Sequence of chain 1.C:
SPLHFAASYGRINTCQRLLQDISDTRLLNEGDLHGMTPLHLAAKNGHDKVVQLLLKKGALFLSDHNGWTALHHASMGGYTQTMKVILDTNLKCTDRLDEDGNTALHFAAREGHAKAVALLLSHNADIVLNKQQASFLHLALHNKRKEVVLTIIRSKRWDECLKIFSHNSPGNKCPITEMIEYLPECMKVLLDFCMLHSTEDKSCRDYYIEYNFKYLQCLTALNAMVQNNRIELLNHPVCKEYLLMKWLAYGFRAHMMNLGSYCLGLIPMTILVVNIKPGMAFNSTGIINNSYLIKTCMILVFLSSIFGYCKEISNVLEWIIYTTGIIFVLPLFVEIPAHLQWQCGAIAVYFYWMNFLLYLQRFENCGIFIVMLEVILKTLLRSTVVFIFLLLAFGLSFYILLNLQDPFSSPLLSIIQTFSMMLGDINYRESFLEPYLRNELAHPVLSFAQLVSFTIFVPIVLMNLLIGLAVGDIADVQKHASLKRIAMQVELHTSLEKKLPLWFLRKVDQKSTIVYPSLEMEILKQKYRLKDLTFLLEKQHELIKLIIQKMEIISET

Binding-site contacts:
Ligand atom O2 contacts residue LEU360 of chain 1.B at 4.0 Å.
Ligand atom BR25 contacts residue GLN493 of chain 1.C at 3.7 Å.
Ligand atom C21 contacts residue GLN493 of chain 1.C at 3.3 Å.
Ligand atom C17 contacts residue SER496 of chain 1.C at 3.7 Å.
Ligand atom C19 contacts residue PHE394 of chain 1.B at 3.8 Å (hydrophobic).
Ligand atom O2 contacts residue MET397 of chain 1.B at 3.5 Å.
Ligand atom C23 contacts residue GLN493 of chain 1.C at 3.5 Å.
Ligand atom C5 contacts residue LEU420 of chain 1.B at 3.6 Å (hydrophobic).
Ligand atom C12 contacts residue PHE394 of chain 1.B at 3.8 Å (hydrophobic).
Ligand atom C22 contacts residue GLN493 of chain 1.C at 3.3 Å.
Ligand atom C28 contacts residue LEU424 of chain 1.B at 3.8 Å (hydrophobic).
Ligand atom C23 contacts residue ALA492 of chain 1.C at 3.9 Å (hydrophobic).
Ligand atom N9 contacts residue PHE394 of chain 1.B at 3.8 Å.
Ligand atom C18 contacts residue GLN493 of chain 1.C at 3.6 Å.
Ligand atom O27 contacts residue ILE356 of chain 1.B at 3.6 Å.
Ligand atom C19 contacts residue TYR393 of chain 1.B at 3.9 Å (hydrophobic).
Ligand atom N26 contacts residue GLN493 of chain 1.C at 4.0 Å.
Ligand atom O11 contacts residue TYR393 of chain 1.B at 3.3 Å (h-bond).
Ligand atom C10 contacts residue PHE394 of chain 1.B at 3.8 Å (hydrophobic).
Ligand atom C28 contacts residue ILE356 of chain 1.B at 4.0 Å (hydrophobic).
Ligand atom C20 contacts residue TYR393 of chain 1.B at 3.5 Å (hydrophobic).
Ligand atom O11 contacts residue PHE500 of chain 1.C at 3.1 Å.
Ligand atom F24 contacts residue GLN493 of chain 1.C at 3.5 Å.
Ligand atom C10 contacts residue PHE500 of chain 1.C at 4.0 Å (hydrophobic).
Ligand atom N26 contacts residue TYR393 of chain 1.B at 3.3 Å (h-bond).
Ligand atom BR25 contacts residue SER440 of chain 1.C at 3.4 Å.
Ligand atom C13 contacts residue TYR393 of chain 1.B at 4.0 Å (hydrophobic).
Ligand atom N26 contacts residue SER496 of chain 1.C at 3.1 Å (h-bond).
Ligand atom N15 contacts residue PHE394 of chain 1.B at 3.9 Å.
Ligand atom BR25 contacts residue ALA389 of chain 1.B at 3.6 Å.
Ligand atom C20 contacts residue GLN493 of chain 1.C at 3.5 Å.
Ligand atom C19 contacts residue GLN493 of chain 1.C at 3.6 Å.
Ligand atom C6 contacts residue ILE356 of chain 1.B at 3.8 Å (hydrophobic).
Ligand atom C20 contacts residue PHE394 of chain 1.B at 4.0 Å (hydrophobic).
Ligand atom N16 contacts residue PHE394 of chain 1.B at 3.6 Å.
Ligand atom C1 contacts residue MET397 of chain 1.B at 3.6 Å (hydrophobic).
Ligand atom C22 contacts residue LEU489 of chain 1.C at 3.7 Å (hydrophobic).
Ligand atom C1 contacts residue LEU401 of chain 1.B at 3.7 Å (hydrophobic).
Ligand atom C4 contacts residue LEU420 of chain 1.B at 4.0 Å (hydrophobic).
Ligand atom F24 contacts residue ALA492 of chain 1.C at 3.0 Å.

A small-molecule ligand and the protein it binds are described below.
Small molecule (SMILES): COc1ccc(OC)c(NC(=O)c2nnn(Cc3ccc(Br)cc3F)c2N)c1

Sequence of chain 1.B:
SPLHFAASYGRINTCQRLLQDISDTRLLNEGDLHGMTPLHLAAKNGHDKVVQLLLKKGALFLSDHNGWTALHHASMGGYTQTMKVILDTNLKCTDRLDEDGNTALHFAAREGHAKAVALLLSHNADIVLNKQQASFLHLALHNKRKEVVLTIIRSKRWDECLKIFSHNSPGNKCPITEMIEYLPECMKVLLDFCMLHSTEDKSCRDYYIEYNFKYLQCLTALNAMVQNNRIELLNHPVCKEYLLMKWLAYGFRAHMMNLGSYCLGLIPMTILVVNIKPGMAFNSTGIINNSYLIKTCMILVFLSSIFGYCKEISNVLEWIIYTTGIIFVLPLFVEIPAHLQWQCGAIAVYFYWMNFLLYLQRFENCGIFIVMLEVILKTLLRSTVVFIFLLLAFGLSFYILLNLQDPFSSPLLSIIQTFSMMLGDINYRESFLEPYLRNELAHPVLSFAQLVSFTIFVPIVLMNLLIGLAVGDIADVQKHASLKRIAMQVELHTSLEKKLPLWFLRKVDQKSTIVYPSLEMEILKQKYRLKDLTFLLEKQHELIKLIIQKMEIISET